Sequence of chain 1.C:
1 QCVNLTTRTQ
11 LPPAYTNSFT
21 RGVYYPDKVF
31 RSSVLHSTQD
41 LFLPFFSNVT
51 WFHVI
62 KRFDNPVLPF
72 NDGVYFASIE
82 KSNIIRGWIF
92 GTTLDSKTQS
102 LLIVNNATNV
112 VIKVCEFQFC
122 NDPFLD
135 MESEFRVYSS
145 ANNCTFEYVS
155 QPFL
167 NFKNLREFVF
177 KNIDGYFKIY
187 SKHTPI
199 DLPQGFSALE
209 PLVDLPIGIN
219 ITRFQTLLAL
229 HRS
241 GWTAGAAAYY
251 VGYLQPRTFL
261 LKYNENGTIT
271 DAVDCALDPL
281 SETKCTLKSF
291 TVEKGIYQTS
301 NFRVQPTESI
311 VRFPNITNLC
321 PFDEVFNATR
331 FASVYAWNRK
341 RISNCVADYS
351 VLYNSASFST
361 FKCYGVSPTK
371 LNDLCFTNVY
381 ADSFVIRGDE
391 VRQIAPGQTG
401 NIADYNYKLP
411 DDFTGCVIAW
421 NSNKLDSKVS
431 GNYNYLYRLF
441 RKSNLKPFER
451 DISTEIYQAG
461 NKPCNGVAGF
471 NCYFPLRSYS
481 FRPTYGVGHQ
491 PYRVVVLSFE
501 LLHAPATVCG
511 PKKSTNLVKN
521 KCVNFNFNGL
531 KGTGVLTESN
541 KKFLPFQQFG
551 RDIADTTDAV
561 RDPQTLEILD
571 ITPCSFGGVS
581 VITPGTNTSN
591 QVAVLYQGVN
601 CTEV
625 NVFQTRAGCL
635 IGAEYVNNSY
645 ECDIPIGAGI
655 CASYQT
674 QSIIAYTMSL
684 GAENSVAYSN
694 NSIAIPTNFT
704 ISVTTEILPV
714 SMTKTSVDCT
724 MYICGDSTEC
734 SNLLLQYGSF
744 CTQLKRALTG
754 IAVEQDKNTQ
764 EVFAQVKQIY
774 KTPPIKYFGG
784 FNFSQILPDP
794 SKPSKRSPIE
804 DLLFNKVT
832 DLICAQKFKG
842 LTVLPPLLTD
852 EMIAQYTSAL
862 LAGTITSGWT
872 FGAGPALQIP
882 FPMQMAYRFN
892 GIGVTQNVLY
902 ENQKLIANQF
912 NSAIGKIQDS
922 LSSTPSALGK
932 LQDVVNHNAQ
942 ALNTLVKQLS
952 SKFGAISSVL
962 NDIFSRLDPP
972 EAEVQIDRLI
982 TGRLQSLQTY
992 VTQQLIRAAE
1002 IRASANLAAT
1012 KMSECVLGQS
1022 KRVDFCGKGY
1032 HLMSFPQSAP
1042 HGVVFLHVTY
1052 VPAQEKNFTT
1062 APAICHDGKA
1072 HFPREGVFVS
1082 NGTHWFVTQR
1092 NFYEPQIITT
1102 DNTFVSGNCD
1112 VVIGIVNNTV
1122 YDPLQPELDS

The small molecule below binds the protein below.
Small molecule (SMILES): CC(=O)N[C@@H]1[C@@H](O)[C@H](O)[C@@H](CO)O[C@H]1O

Binding-site contacts:
Ligand atom C1 contacts residue TYR15 of chain 1.C at 3.6 Å (hydrophobic).
Ligand atom N2 contacts residue ASN48 of chain 1.C at 2.9 Å (h-bond).
Ligand atom C4 contacts residue ASN48 of chain 1.C at 4.2 Å.
Ligand atom C2 contacts residue ASN48 of chain 1.C at 2.4 Å.
Ligand atom O5 contacts residue TYR15 of chain 1.C at 3.7 Å.
Ligand atom C1 contacts residue ASN48 of chain 1.C at 1.4 Å.
Ligand atom C3 contacts residue ASN48 of chain 1.C at 3.8 Å.
Ligand atom O7 contacts residue ASN48 of chain 1.C at 4.5 Å.
Ligand atom O6 contacts residue TYR15 of chain 1.C at 3.2 Å.
Ligand atom O5 contacts residue ASN48 of chain 1.C at 2.4 Å (h-bond).
Ligand atom C8 contacts residue ASN48 of chain 1.C at 3.9 Å.
Ligand atom C6 contacts residue TYR15 of chain 1.C at 3.9 Å (hydrophobic).
Ligand atom C5 contacts residue TYR15 of chain 1.C at 3.5 Å (hydrophobic).
Ligand atom C5 contacts residue ASN48 of chain 1.C at 3.7 Å.
Ligand atom C7 contacts residue ASN48 of chain 1.C at 3.6 Å.